Sequence of chain 1.E:
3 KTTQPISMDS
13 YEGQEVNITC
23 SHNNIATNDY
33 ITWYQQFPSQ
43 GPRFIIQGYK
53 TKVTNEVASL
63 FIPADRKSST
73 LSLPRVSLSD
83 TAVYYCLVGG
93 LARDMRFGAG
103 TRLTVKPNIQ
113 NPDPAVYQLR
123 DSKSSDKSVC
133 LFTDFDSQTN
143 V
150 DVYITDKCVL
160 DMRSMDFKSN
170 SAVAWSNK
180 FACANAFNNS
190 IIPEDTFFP

Sequence of chain 1.B:
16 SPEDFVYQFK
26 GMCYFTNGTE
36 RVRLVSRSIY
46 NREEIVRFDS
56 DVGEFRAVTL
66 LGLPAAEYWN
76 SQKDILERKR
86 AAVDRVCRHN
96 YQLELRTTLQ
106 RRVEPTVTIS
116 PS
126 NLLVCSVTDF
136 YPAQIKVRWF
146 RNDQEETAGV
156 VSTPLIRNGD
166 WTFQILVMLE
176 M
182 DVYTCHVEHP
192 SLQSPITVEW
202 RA

The small molecule below binds the protein below.
Small molecule (SMILES): NC(=O)CC[C@H](NC(=O)[C@H](CCC(=O)O)NC(=O)[C@@H]1CCCN1C(=O)[C@H](CCC(N)=O)NC(=O)[C@@H]1CCCN1C(=O)[C@H](Cc1ccccc1)NC(=O)[C@@H]1CCCN1C(=O)[C@@H](N)CCC(N)=O)C(=O)N1CCC[C@H]1C(=O)N[C@@H](Cc1ccccc1)C(=O)N1CCC[C@H]1C(=O)NCC(=O)N[C@H](C=O)CO

Sequence of chain 1.F:
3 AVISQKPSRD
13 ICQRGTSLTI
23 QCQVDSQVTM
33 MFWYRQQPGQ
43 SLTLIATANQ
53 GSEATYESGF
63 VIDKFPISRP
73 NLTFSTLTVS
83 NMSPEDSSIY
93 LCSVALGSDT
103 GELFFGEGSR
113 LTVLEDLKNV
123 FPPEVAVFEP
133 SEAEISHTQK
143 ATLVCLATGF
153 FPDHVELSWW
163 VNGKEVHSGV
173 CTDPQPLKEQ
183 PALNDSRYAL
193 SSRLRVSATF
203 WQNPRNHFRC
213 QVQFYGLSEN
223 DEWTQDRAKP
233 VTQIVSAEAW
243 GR

Binding-site contacts:
Ligand atom CB contacts residue ARG90 of chain 1.B at 3.2 Å.
Ligand atom CA contacts residue ASN95 of chain 1.B at 3.4 Å.
Ligand atom CB contacts residue TYR25 of chain 1.A at 3.3 Å (hydrophobic).
Ligand atom OE2 contacts residue SER43 of chain 1.B at 2.7 Å (h-bond).
Ligand atom O contacts residue VAL67 of chain 1.A at 3.2 Å.
Ligand atom CG contacts residue ASN71 of chain 1.A at 3.5 Å.
Ligand atom N contacts residue ARG55 of chain 1.A at 2.8 Å (salt-bridge).
Ligand atom O contacts residue VAL91 of chain 1.B at 3.3 Å.
Ligand atom OE1 contacts residue GLY26 of chain 1.B at 3.0 Å.
Ligand atom O contacts residue HIS94 of chain 1.B at 3.0 Å.
Ligand atom CD contacts residue SER43 of chain 1.B at 3.3 Å.
Ligand atom OE1 contacts residue SER43 of chain 1.B at 3.1 Å (h-bond).
Ligand atom OE1 contacts residue LEU39 of chain 1.B at 3.1 Å.
Ligand atom CB contacts residue SER74 of chain 1.A at 3.1 Å.
Ligand atom N contacts residue ASN95 of chain 1.B at 2.7 Å (h-bond).
Ligand atom OE2 contacts residue TYR22 of chain 1.B at 2.5 Å (h-bond).
Ligand atom CB contacts residue TRP74 of chain 1.B at 3.3 Å (hydrophobic).
Ligand atom OE1 contacts residue ILE80 of chain 1.B at 3.5 Å.
Ligand atom CG contacts residue SER100 of chain 1.F at 3.4 Å.
Ligand atom O contacts residue TRP74 of chain 1.B at 3.0 Å (h-bond).
Ligand atom O contacts residue HIS70 of chain 1.A at 2.7 Å.
Ligand atom O contacts residue PHE24 of chain 1.B at 3.4 Å.
Ligand atom CG contacts residue ARG90 of chain 1.B at 3.5 Å.
Ligand atom O contacts residue ASN71 of chain 1.A at 3.3 Å (h-bond).
Ligand atom CD2 contacts residue ARG78 of chain 1.A at 3.2 Å.
Ligand atom O contacts residue PHE24 of chain 1.B at 3.1 Å.
Ligand atom CB contacts residue PHE60 of chain 1.A at 3.4 Å (hydrophobic).
Ligand atom CB contacts residue SER100 of chain 1.F at 3.1 Å.
Ligand atom CD1 contacts residue ASN71 of chain 1.A at 3.2 Å.
Ligand atom O contacts residue ASN95 of chain 1.B at 2.9 Å (h-bond).
Ligand atom CG contacts residue LEU68 of chain 1.A at 3.4 Å (hydrophobic).
Ligand atom O contacts residue ARG78 of chain 1.A at 3.2 Å (salt-bridge).
Ligand atom N contacts residue ASN64 of chain 1.A at 3.0 Å (h-bond).
Ligand atom CE1 contacts residue TYR22 of chain 1.B at 3.4 Å (hydrophobic).
Ligand atom CD2 contacts residue ARG90 of chain 1.B at 3.3 Å.
Ligand atom CG contacts residue THR31 of chain 1.F at 3.3 Å.
Ligand atom O contacts residue TRP74 of chain 1.B at 3.2 Å.
Ligand atom N contacts residue ASN71 of chain 1.A at 2.9 Å (h-bond).
Ligand atom N contacts residue TYR11 of chain 1.A at 3.5 Å (h-bond).
Ligand atom CZ contacts residue ARG90 of chain 1.B at 3.3 Å.

Sequence of chain 1.A:
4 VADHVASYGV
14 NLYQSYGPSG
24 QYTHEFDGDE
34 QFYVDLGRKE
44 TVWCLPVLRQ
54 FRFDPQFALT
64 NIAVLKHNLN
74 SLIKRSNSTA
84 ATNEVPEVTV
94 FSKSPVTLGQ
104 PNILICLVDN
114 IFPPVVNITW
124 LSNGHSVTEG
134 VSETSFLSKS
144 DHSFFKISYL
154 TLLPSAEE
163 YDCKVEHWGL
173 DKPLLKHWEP